Binding-site contacts:
Ligand atom C3 contacts residue GLU227 of chain 2.A at 4.1 Å.
Ligand atom C2 contacts residue ARG323 of chain 2.A at 4.3 Å.
Ligand atom O contacts residue GLN228 of chain 2.A at 3.9 Å.
Ligand atom C4 contacts residue ARG323 of chain 2.A at 4.4 Å.
Ligand atom C1 contacts residue GLN228 of chain 2.A at 3.6 Å.
Ligand atom C contacts residue GLU227 of chain 2.A at 4.2 Å.
Ligand atom C2 contacts residue GLU227 of chain 2.A at 4.2 Å.
Ligand atom C4 contacts residue GLU227 of chain 2.A at 4.1 Å.
Ligand atom N contacts residue ARG323 of chain 2.A at 3.5 Å (salt-bridge).
Ligand atom C2 contacts residue GLN228 of chain 2.A at 3.8 Å.
Ligand atom N contacts residue GLU227 of chain 2.A at 4.3 Å.
Ligand atom O contacts residue GLU227 of chain 2.A at 4.0 Å.
Ligand atom C contacts residue GLN228 of chain 2.A at 4.2 Å.
Ligand atom C3 contacts residue ARG323 of chain 2.A at 3.6 Å.
Ligand atom C1 contacts residue GLU227 of chain 2.A at 4.1 Å.

Sequence of chain 2.A:
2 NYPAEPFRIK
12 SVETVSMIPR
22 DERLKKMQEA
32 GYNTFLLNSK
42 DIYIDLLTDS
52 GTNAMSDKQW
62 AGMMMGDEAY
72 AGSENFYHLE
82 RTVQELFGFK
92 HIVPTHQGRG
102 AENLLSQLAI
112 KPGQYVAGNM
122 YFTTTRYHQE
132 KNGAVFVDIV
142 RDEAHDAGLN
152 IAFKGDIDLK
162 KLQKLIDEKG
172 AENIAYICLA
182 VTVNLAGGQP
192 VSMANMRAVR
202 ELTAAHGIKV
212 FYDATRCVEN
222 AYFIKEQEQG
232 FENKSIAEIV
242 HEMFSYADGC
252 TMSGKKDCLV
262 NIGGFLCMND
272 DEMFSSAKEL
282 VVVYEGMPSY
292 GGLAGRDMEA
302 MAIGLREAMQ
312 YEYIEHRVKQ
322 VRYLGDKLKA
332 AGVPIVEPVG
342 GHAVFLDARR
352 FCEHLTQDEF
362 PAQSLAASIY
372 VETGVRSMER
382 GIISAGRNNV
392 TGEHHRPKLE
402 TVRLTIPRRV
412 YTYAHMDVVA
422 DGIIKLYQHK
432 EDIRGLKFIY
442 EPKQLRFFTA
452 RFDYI

This small molecule binds to this protein.
Small molecule (SMILES): Oc1ccncc1